A small-molecule ligand and the protein it binds are described below.
Small molecule (SMILES): O=C(O)CCCCN(CCc1cc(F)ccc1OCc1ccc(-c2ccc(C(F)(F)F)cc2)cc1)Cc1ccc(C(=O)O)cc1

Binding-site contacts:
Ligand atom CAV contacts residue MET144 of chain 1.A at 3.2 Å (hydrophobic).
Ligand atom CBA contacts residue HIS105 of chain 1.A at 3.5 Å.
Ligand atom CBI contacts residue LEU4 of chain 1.A at 3.6 Å (hydrophobic).
Ligand atom OAB contacts residue TYR2 of chain 1.A at 3.0 Å (h-bond).
Ligand atom OAA contacts residue SER136 of chain 1.A at 2.3 Å (h-bond).
Ligand atom FAE contacts residue PHE112 of chain 1.A at 2.5 Å.
Ligand atom CBM contacts residue LEU115 of chain 1.A at 3.4 Å (hydrophobic).
Ligand atom OBF contacts residue TRP74 of chain 1.A at 3.0 Å (h-bond).
Ligand atom CAP contacts residue HIS105 of chain 1.A at 3.7 Å.
Ligand atom OAD contacts residue LEU115 of chain 1.A at 3.5 Å.
Ligand atom FAJ contacts residue GLY39 of chain 1.A at 3.2 Å.
Ligand atom OAB contacts residue MET1 of chain 1.A at 3.2 Å.
Ligand atom CAJ contacts residue LEU4 of chain 1.A at 3.1 Å (hydrophobic).
Ligand atom OAD contacts residue ARG116 of chain 1.A at 2.9 Å (salt-bridge).
Ligand atom FAK contacts residue TYR2 of chain 1.A at 3.3 Å.
Ligand atom CAJ contacts residue TYR83 of chain 1.A at 3.4 Å (hydrophobic).
Ligand atom OAA contacts residue PRO118 of chain 1.A at 3.3 Å.
Ligand atom OAC contacts residue ARG138 of chain 1.A at 2.9 Å.
Ligand atom FAK contacts residue PHE112 of chain 1.A at 3.0 Å.
Ligand atom CBD contacts residue TRP74 of chain 1.A at 3.6 Å (hydrophobic).
Ligand atom OAA contacts residue TYR134 of chain 1.A at 2.7 Å (h-bond).
Ligand atom CAB contacts residue PHE97 of chain 1.A at 3.5 Å (hydrophobic).
Ligand atom CAT contacts residue LEU115 of chain 1.A at 3.7 Å (hydrophobic).
Ligand atom CAD contacts residue LEU148 of chain 1.A at 3.7 Å (hydrophobic).
Ligand atom CBG contacts residue SER136 of chain 1.A at 3.2 Å.
Ligand atom OAD contacts residue ARG138 of chain 1.A at 2.9 Å (salt-bridge).
Ligand atom CBK contacts residue TRP74 of chain 1.A at 3.7 Å (hydrophobic).
Ligand atom CBH contacts residue ARG138 of chain 1.A at 3.3 Å.
Ligand atom CBG contacts residue TYR134 of chain 1.A at 3.4 Å (hydrophobic).
Ligand atom OAC contacts residue SER136 of chain 1.A at 3.4 Å (h-bond).
Ligand atom CAG contacts residue LEU4 of chain 1.A at 3.2 Å (hydrophobic).
Ligand atom FAA contacts residue LEU148 of chain 1.A at 3.6 Å.
Ligand atom FAA contacts residue LEU152 of chain 1.A at 3.5 Å.
Ligand atom CAI contacts residue PHE112 of chain 1.A at 3.6 Å (hydrophobic).
Ligand atom CBH contacts residue LEU115 of chain 1.A at 3.4 Å (hydrophobic).
Ligand atom CAW contacts residue MET144 of chain 1.A at 3.0 Å (hydrophobic).
Ligand atom OAB contacts residue ARG138 of chain 1.A at 3.4 Å (salt-bridge).
Ligand atom CAG contacts residue TYR83 of chain 1.A at 3.0 Å (hydrophobic).
Ligand atom FAE contacts residue TYR83 of chain 1.A at 3.4 Å.
Ligand atom CAX contacts residue PRO118 of chain 1.A at 3.6 Å (hydrophobic).

Sequence of chain 1.A:
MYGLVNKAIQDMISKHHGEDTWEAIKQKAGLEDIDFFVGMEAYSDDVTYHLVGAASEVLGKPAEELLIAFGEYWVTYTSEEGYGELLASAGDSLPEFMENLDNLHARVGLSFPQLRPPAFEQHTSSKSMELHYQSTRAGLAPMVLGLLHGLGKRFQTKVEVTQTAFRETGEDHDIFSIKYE